A protein and the small-molecule ligand that binds it are described below.
Small molecule (SMILES): O=C(O)c1ccc(N2CCCCC2)cc1

Binding-site contacts:
Ligand atom C12 contacts residue ILE281 of chain 1.A at 3.0 Å (hydrophobic).
Ligand atom C12 contacts residue MET235 of chain 1.A at 4.2 Å (hydrophobic).
Ligand atom C09 contacts residue MET235 of chain 1.A at 3.2 Å (hydrophobic).
Ligand atom C06 contacts residue MET282 of chain 1.A at 3.8 Å (hydrophobic).
Ligand atom C12 contacts residue ASP236 of chain 1.A at 4.0 Å.
Ligand atom C09 contacts residue SER242 of chain 1.A at 3.9 Å.
Ligand atom C12 contacts residue MET282 of chain 1.A at 2.7 Å (hydrophobic).
Ligand atom C04 contacts residue SER242 of chain 1.A at 4.0 Å.
Ligand atom C02 contacts residue SER242 of chain 1.A at 3.4 Å.
Ligand atom C04 contacts residue PRO241 of chain 1.A at 4.0 Å (hydrophobic).
Ligand atom C13 contacts residue MET282 of chain 1.A at 2.4 Å (hydrophobic).
Ligand atom C14 contacts residue MET235 of chain 1.A at 3.8 Å (hydrophobic).
Ligand atom C05 contacts residue PRO241 of chain 1.A at 3.9 Å (hydrophobic).
Ligand atom C07 contacts residue PRO241 of chain 1.A at 3.0 Å (hydrophobic).
Ligand atom C06 contacts residue PRO241 of chain 1.A at 3.4 Å (hydrophobic).
Ligand atom N10 contacts residue PRO241 of chain 1.A at 3.4 Å.
Ligand atom C13 contacts residue MET235 of chain 1.A at 3.6 Å (hydrophobic).
Ligand atom C14 contacts residue MET282 of chain 1.A at 1.6 Å (hydrophobic).
Ligand atom C12 contacts residue ALA278 of chain 1.A at 3.6 Å (hydrophobic).
Ligand atom N10 contacts residue MET282 of chain 1.A at 2.5 Å.
Ligand atom C08 contacts residue PRO241 of chain 1.A at 3.1 Å (hydrophobic).
Ligand atom C11 contacts residue ILE281 of chain 1.A at 4.3 Å (hydrophobic).
Ligand atom C07 contacts residue MET235 of chain 1.A at 3.6 Å (hydrophobic).
Ligand atom C08 contacts residue MET235 of chain 1.A at 2.5 Å (hydrophobic).
Ligand atom C11 contacts residue ALA278 of chain 1.A at 3.5 Å (hydrophobic).
Ligand atom C13 contacts residue ASP236 of chain 1.A at 3.2 Å.
Ligand atom C14 contacts residue PRO241 of chain 1.A at 3.9 Å (hydrophobic).
Ligand atom C13 contacts residue ILE281 of chain 1.A at 3.7 Å (hydrophobic).
Ligand atom C09 contacts residue PRO241 of chain 1.A at 3.6 Å (hydrophobic).
Ligand atom C11 contacts residue MET235 of chain 1.A at 3.4 Å (hydrophobic).
Ligand atom O03 contacts residue GLU2 of chain 1.A at 2.3 Å (salt-bridge).
Ligand atom O01 contacts residue SER242 of chain 1.A at 3.6 Å.
Ligand atom C15 contacts residue PRO241 of chain 1.A at 3.8 Å (hydrophobic).
Ligand atom O03 contacts residue SER242 of chain 1.A at 3.3 Å.
Ligand atom C11 contacts residue MET282 of chain 1.A at 2.9 Å (hydrophobic).
Ligand atom N10 contacts residue MET235 of chain 1.A at 3.9 Å.
Ligand atom C07 contacts residue MET282 of chain 1.A at 3.6 Å (hydrophobic).
Ligand atom O01 contacts residue GLU2 of chain 1.A at 3.2 Å (salt-bridge).
Ligand atom C15 contacts residue MET282 of chain 1.A at 1.3 Å (hydrophobic).
Ligand atom C02 contacts residue GLU2 of chain 1.A at 3.0 Å.

Sequence of chain 1.A:
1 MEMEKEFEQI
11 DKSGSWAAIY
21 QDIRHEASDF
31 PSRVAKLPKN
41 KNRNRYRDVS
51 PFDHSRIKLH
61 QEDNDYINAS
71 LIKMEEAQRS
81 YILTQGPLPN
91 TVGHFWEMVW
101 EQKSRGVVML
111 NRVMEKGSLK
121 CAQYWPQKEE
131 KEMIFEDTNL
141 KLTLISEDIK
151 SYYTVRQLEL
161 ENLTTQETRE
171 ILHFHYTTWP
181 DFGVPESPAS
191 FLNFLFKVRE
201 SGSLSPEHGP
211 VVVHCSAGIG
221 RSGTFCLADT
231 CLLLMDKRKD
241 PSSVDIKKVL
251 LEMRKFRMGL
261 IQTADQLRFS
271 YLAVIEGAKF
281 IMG